This small molecule binds to this protein.
Small molecule (SMILES): CCC[C@@H](CC[C@H](Cc1ccccc1)NC(=O)[C@@H](NC(=O)N(C)Cc1csc(C(C)C)n1)C(C)C)NC(=O)OCc1cncs1

Sequence of chain 1.C:
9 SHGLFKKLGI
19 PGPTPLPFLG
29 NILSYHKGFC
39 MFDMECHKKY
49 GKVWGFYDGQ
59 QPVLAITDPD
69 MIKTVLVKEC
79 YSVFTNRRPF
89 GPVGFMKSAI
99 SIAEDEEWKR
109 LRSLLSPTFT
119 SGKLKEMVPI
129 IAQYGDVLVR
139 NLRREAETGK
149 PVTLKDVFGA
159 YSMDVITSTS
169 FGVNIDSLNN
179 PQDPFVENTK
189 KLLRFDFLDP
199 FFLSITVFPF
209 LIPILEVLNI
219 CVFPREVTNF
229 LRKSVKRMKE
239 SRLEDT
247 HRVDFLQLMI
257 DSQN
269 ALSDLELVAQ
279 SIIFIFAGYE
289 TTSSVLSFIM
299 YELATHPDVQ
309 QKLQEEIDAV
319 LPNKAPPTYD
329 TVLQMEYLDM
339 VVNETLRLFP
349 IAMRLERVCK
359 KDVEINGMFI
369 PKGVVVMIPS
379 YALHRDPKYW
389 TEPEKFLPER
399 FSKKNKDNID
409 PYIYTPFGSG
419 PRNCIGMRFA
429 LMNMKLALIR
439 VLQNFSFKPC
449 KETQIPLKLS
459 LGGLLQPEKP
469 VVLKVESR

Binding-site contacts:
Ligand atom C01 contacts residue LEU190 of chain 1.C at 3.6 Å (hydrophobic).
Ligand atom N43 contacts residue CYS422 of chain 1.C at 4.0 Å.
Ligand atom C35 contacts residue PHE88 of chain 1.C at 3.8 Å (hydrophobic).
Ligand atom O39 contacts residue PHE284 of chain 1.C at 4.0 Å.
Ligand atom C44 contacts residue HEM1 of chain 1.I at 2.8 Å.
Ligand atom C31 contacts residue THR204 of chain 1.C at 3.5 Å.
Ligand atom C31 contacts residue ASP56 of chain 1.C at 3.4 Å.
Ligand atom C13 contacts residue ARG85 of chain 1.C at 3.9 Å.
Ligand atom O38 contacts residue SER99 of chain 1.C at 2.7 Å (h-bond).
Ligand atom C41 contacts residue ALA285 of chain 1.C at 3.6 Å (hydrophobic).
Ligand atom C14 contacts residue ARG85 of chain 1.C at 3.8 Å.
Ligand atom C01 contacts residue PHE221 of chain 1.C at 3.8 Å (hydrophobic).
Ligand atom N43 contacts residue HEM1 of chain 1.I at 2.1 Å.
Ligand atom C40 contacts residue ALA285 of chain 1.C at 3.9 Å (hydrophobic).
Ligand atom C14 contacts residue SER99 of chain 1.C at 3.7 Å.
Ligand atom C44 contacts residue ILE349 of chain 1.C at 3.8 Å (hydrophobic).
Ligand atom C40 contacts residue PHE284 of chain 1.C at 4.0 Å (hydrophobic).
Ligand atom C02 contacts residue PHE284 of chain 1.C at 3.6 Å (hydrophobic).
Ligand atom S27 contacts residue PHE193 of chain 1.C at 3.7 Å.
Ligand atom C06 contacts residue PHE88 of chain 1.C at 4.0 Å (hydrophobic).
Ligand atom C23 contacts residue GLU354 of chain 1.C at 3.6 Å.
Ligand atom C05 contacts residue PHE88 of chain 1.C at 3.9 Å (hydrophobic).
Ligand atom C13 contacts residue SER99 of chain 1.C at 4.0 Å.
Ligand atom S45 contacts residue THR289 of chain 1.C at 3.3 Å (h-bond).
Ligand atom C42 contacts residue ALA285 of chain 1.C at 3.8 Å (hydrophobic).
Ligand atom C41 contacts residue HEM1 of chain 1.I at 4.0 Å.
Ligand atom C29 contacts residue ASP56 of chain 1.C at 3.8 Å.
Ligand atom C12 contacts residue HEM1 of chain 1.I at 3.5 Å.
Ligand atom O17 contacts residue LEU462 of chain 1.C at 3.5 Å.
Ligand atom C31 contacts residue TYR33 of chain 1.C at 3.8 Å (hydrophobic).
Ligand atom C44 contacts residue THR289 of chain 1.C at 3.8 Å.
Ligand atom C03 contacts residue ILE281 of chain 1.C at 3.7 Å (hydrophobic).
Ligand atom N32 contacts residue GLU354 of chain 1.C at 4.1 Å.
Ligand atom C37 contacts residue SER99 of chain 1.C at 3.9 Å.
Ligand atom C29 contacts residue ARG86 of chain 1.C at 3.9 Å.
Ligand atom C13 contacts residue HEM1 of chain 1.I at 3.5 Å.
Ligand atom C30 contacts residue THR204 of chain 1.C at 3.7 Å.
Ligand atom C42 contacts residue HEM1 of chain 1.I at 2.6 Å.
Ligand atom O38 contacts residue ILE281 of chain 1.C at 3.7 Å.
Ligand atom C34 contacts residue PHE193 of chain 1.C at 3.7 Å (hydrophobic).